A small-molecule ligand and the protein it binds are described below.
Small molecule (SMILES): O=C[C@H](O)[C@H](O)COP(=O)(O)O

Sequence of chain 2.D:
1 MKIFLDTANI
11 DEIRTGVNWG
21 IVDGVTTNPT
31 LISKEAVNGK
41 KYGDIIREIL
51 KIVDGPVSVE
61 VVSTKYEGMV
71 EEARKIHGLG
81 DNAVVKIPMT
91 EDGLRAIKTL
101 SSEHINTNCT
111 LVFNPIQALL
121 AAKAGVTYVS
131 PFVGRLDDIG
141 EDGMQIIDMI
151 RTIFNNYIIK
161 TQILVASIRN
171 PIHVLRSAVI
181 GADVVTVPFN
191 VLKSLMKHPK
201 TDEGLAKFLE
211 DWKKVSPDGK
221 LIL

Binding-site contacts:
Ligand atom O2P contacts residue ARG169 of chain 2.D at 3.5 Å (salt-bridge).
Ligand atom O3 contacts residue ALA166 of chain 2.D at 3.8 Å.
Ligand atom O3 contacts residue SER167 of chain 2.D at 3.1 Å (h-bond).
Ligand atom C3 contacts residue PHE132 of chain 2.D at 4.4 Å (hydrophobic).
Ligand atom O3P contacts residue SER167 of chain 2.D at 2.7 Å (h-bond).
Ligand atom C4 contacts residue ARG135 of chain 2.D at 4.3 Å.
Ligand atom O3 contacts residue ASP6 of chain 2.D at 3.4 Å (salt-bridge).
Ligand atom O1 contacts residue ASP6 of chain 2.D at 4.5 Å.
Ligand atom O4 contacts residue ARG135 of chain 2.D at 4.2 Å.
Ligand atom C4 contacts residue SER167 of chain 2.D at 3.8 Å.
Ligand atom O2 contacts residue ASN28 of chain 2.D at 4.1 Å.
Ligand atom C1 contacts residue LYS86 of chain 2.D at 3.7 Å.
Ligand atom O3P contacts residue ARG135 of chain 2.D at 2.8 Å (salt-bridge).
Ligand atom C2 contacts residue ASP6 of chain 2.D at 4.5 Å.
Ligand atom O2 contacts residue PHE132 of chain 2.D at 4.0 Å.
Ligand atom O1 contacts residue LYS86 of chain 2.D at 2.7 Å (salt-bridge).
Ligand atom P contacts residue SER167 of chain 2.D at 3.7 Å.
Ligand atom O3P contacts residue ARG169 of chain 2.D at 4.1 Å.
Ligand atom C4 contacts residue PHE132 of chain 2.D at 3.6 Å (hydrophobic).
Ligand atom C1 contacts residue ASP6 of chain 2.D at 3.9 Å.
Ligand atom C3 contacts residue SER167 of chain 2.D at 4.0 Å.
Ligand atom P contacts residue ARG135 of chain 2.D at 3.8 Å.
Ligand atom C3 contacts residue ASP6 of chain 2.D at 3.7 Å.
Ligand atom C2 contacts residue PHE132 of chain 2.D at 3.7 Å (hydrophobic).
Ligand atom O2P contacts residue SER167 of chain 2.D at 3.7 Å.
Ligand atom O3P contacts residue PHE132 of chain 2.D at 3.8 Å.
Ligand atom O4 contacts residue SER167 of chain 2.D at 4.2 Å.
Ligand atom O1P contacts residue ARG135 of chain 2.D at 3.1 Å (salt-bridge).
Ligand atom P contacts residue ARG169 of chain 2.D at 4.4 Å.